A small-molecule ligand and the protein it binds are described below.
Small molecule (SMILES): CC(=O)N[C@@H]1[C@@H](O)[C@H](O)[C@@H](CO)O[C@H]1O

Binding-site contacts:
Ligand atom C2 contacts residue THR481 of chain 3.A at 4.3 Å.
Ligand atom C8 contacts residue ALA475 of chain 3.A at 4.2 Å (hydrophobic).
Ligand atom C3 contacts residue ASN479 of chain 3.A at 3.7 Å.
Ligand atom O7 contacts residue ALA475 of chain 3.A at 4.2 Å.
Ligand atom C2 contacts residue ASN479 of chain 3.A at 2.4 Å.
Ligand atom O7 contacts residue ASN479 of chain 3.A at 3.8 Å.
Ligand atom C8 contacts residue SER476 of chain 3.A at 4.5 Å.
Ligand atom N2 contacts residue ASN479 of chain 3.A at 2.8 Å (h-bond).
Ligand atom N2 contacts residue THR481 of chain 3.A at 4.4 Å.
Ligand atom C8 contacts residue ASP472 of chain 3.A at 4.0 Å.
Ligand atom C7 contacts residue ASN479 of chain 3.A at 3.5 Å.
Ligand atom C1 contacts residue THR481 of chain 3.A at 4.5 Å.
Ligand atom C4 contacts residue ASN479 of chain 3.A at 4.2 Å.
Ligand atom C7 contacts residue ALA475 of chain 3.A at 4.4 Å (hydrophobic).
Ligand atom C5 contacts residue ASN479 of chain 3.A at 3.8 Å.
Ligand atom C1 contacts residue ASN479 of chain 3.A at 1.4 Å.
Ligand atom O5 contacts residue ASN479 of chain 3.A at 2.5 Å (h-bond).

Sequence of chain 3.A:
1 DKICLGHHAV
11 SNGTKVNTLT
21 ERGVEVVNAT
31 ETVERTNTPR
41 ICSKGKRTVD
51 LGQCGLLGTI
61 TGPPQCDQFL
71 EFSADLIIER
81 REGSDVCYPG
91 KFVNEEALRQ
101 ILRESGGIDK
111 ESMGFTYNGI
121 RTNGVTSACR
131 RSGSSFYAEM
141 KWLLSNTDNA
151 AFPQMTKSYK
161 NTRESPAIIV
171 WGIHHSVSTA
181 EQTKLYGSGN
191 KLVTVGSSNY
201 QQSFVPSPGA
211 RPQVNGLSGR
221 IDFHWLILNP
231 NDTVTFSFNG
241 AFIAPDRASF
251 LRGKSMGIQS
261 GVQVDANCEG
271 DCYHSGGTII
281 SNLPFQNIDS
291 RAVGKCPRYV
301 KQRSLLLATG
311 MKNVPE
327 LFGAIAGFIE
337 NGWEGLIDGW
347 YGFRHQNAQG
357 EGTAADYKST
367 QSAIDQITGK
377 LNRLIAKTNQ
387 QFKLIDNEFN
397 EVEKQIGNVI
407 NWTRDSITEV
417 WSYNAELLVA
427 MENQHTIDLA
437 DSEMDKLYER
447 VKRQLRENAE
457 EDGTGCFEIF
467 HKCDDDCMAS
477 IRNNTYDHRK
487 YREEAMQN